Binding-site contacts:
Ligand atom O3' contacts residue GLU317 of chain 1.C at 3.3 Å (salt-bridge).
Ligand atom PB contacts residue ARG28 of chain 1.C at 3.3 Å.
Ligand atom O1B contacts residue ARG28 of chain 1.C at 2.7 Å (salt-bridge).
Ligand atom C1' contacts residue ASN153 of chain 1.D at 3.3 Å.
Ligand atom O1B contacts residue GLN168 of chain 1.D at 3.0 Å (h-bond).
Ligand atom O4' contacts residue PHE312 of chain 1.C at 3.4 Å (h-bond).
Ligand atom PB contacts residue ARG31 of chain 1.C at 3.3 Å.
Ligand atom O3B contacts residue ARG28 of chain 1.C at 3.3 Å (salt-bridge).
Ligand atom O2B contacts residue SER161 of chain 1.D at 2.3 Å (h-bond).
Ligand atom O1A contacts residue SER161 of chain 1.D at 3.0 Å (h-bond).
Ligand atom O2D contacts residue ARG31 of chain 1.C at 3.0 Å.
Ligand atom C4 contacts residue VAL61 of chain 1.D at 3.2 Å (hydrophobic).
Ligand atom O4 contacts residue ASP78 of chain 1.D at 3.1 Å (salt-bridge).
Ligand atom PA contacts residue GLN168 of chain 1.D at 3.2 Å.
Ligand atom O3' contacts residue PHE312 of chain 1.C at 2.6 Å (h-bond).
Ligand atom O3' contacts residue LYS311 of chain 1.C at 2.9 Å (salt-bridge).
Ligand atom O2D contacts residue ASN77 of chain 1.D at 3.0 Å (h-bond).
Ligand atom O3B contacts residue ARG31 of chain 1.C at 3.1 Å (salt-bridge).
Ligand atom O4 contacts residue VAL61 of chain 1.D at 2.6 Å.
Ligand atom O2A contacts residue GLN168 of chain 1.D at 2.5 Å (h-bond).
Ligand atom PB contacts residue SER161 of chain 1.D at 3.3 Å.
Ligand atom O2A contacts residue ASN153 of chain 1.D at 2.9 Å (h-bond).
Ligand atom C5D contacts residue SER161 of chain 1.D at 3.0 Å.
Ligand atom O6' contacts residue TYR316 of chain 1.C at 3.0 Å (h-bond).
Ligand atom O3D contacts residue ARG28 of chain 1.C at 2.9 Å (salt-bridge).
Ligand atom C4' contacts residue GLU317 of chain 1.C at 3.3 Å.
Ligand atom O3A contacts residue SER161 of chain 1.D at 3.2 Å (h-bond).
Ligand atom O3D contacts residue ASN77 of chain 1.D at 3.0 Å (h-bond).
Ligand atom O5' contacts residue ASN153 of chain 1.D at 2.7 Å (h-bond).
Ligand atom O1A contacts residue CYS160 of chain 1.D at 3.1 Å.
Ligand atom O6' contacts residue VAL314 of chain 1.C at 2.9 Å (h-bond).
Ligand atom O2 contacts residue ASN77 of chain 1.D at 3.2 Å (h-bond).
Ligand atom O4' contacts residue VAL314 of chain 1.C at 2.9 Å (h-bond).
Ligand atom O2B contacts residue ARG31 of chain 1.C at 2.3 Å (salt-bridge).
Ligand atom C4 contacts residue ASP78 of chain 1.D at 3.3 Å.
Ligand atom N3 contacts residue ASP78 of chain 1.D at 2.6 Å (salt-bridge).
Ligand atom O2 contacts residue ASP78 of chain 1.D at 2.9 Å (salt-bridge).
Ligand atom C5 contacts residue PRO32 of chain 1.C at 3.4 Å (hydrophobic).
Ligand atom O5D contacts residue GLN168 of chain 1.D at 3.1 Å (h-bond).
Ligand atom O4' contacts residue GLU317 of chain 1.C at 2.8 Å (salt-bridge).

Sequence of chain 1.D:
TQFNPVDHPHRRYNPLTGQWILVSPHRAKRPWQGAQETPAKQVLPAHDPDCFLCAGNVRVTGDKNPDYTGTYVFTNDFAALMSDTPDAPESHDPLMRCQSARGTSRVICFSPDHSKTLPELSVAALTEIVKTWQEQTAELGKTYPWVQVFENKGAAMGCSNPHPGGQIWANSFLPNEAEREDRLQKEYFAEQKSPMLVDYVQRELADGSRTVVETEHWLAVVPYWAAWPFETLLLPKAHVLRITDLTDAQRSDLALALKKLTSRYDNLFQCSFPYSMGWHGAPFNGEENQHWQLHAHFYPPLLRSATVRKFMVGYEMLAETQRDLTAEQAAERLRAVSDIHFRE

The protein below binds the small molecule below.
Small molecule (SMILES): O=c1ccn([C@@H]2O[C@H](CO[P](=O)(O)O[P](=O)(O)O[C@H]3O[C@H](CO)[C@H](O)[C@H](O)[C@H]3O)[C@@H](O)[C@H]2O)c(=O)[nH]1

Sequence of chain 1.C:
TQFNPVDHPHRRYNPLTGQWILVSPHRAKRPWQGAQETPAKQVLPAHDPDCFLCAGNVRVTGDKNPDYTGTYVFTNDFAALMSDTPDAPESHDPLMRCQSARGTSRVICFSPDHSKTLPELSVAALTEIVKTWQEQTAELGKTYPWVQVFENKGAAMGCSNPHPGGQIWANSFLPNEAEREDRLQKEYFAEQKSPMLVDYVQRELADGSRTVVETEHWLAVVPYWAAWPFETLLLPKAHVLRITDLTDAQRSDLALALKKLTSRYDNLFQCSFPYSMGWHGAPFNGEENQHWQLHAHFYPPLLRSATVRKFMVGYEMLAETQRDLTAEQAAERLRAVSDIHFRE